A protein and the small-molecule ligand that binds it are described below.
Small molecule (SMILES): Nc1ncnc2c1ncn2[C@@H]1O[C@H]([C@@H]2O[C@@H]3[C@H](O[P](=O)(O)O2)[C@@H](CO[P](=O)(O)O[C@H]2[C@@H](O)[C@H](n4cnc5c(N)ncnc54)O[C@@H]2COP(=O)=O)O[C@H]3n2ccc(=O)[nH]c2=O)[C@@H](O[P](=O)(O)OC[C@H]2O[C@@H](n3ccc(=O)[nH]c3=O)[C@H](O)[C@@H]2O)[C@H]1O

Binding-site contacts:
Ligand atom C3' contacts residue GLU140 of chain 6.F at 3.8 Å.
Ligand atom C4' contacts residue GLU140 of chain 6.F at 3.4 Å.
Ligand atom N9 contacts residue TRP47 of chain 6.F at 3.3 Å.
Ligand atom C5' contacts residue ARG90 of chain 6.F at 4.3 Å.
Ligand atom C8 contacts residue LYS143 of chain 6.F at 2.7 Å.
Ligand atom C5 contacts residue TRP47 of chain 6.F at 3.8 Å (hydrophobic).
Ligand atom C2 contacts residue TRP47 of chain 6.F at 3.4 Å (hydrophobic).
Ligand atom O2' contacts residue GLU140 of chain 6.F at 2.3 Å (salt-bridge).
Ligand atom N3 contacts residue TRP47 of chain 6.F at 3.4 Å.
Ligand atom C1' contacts residue GLU140 of chain 6.F at 2.7 Å.
Ligand atom O4' contacts residue LYS143 of chain 6.F at 4.4 Å.
Ligand atom N7 contacts residue TRP47 of chain 6.F at 3.6 Å.
Ligand atom O4' contacts residue GLU140 of chain 6.F at 3.0 Å (salt-bridge).
Ligand atom N7 contacts residue LYS143 of chain 6.F at 3.8 Å.
Ligand atom C8 contacts residue TRP47 of chain 6.F at 3.6 Å (hydrophobic).
Ligand atom O3' contacts residue GLU140 of chain 6.F at 4.4 Å.
Ligand atom O4' contacts residue TRP47 of chain 6.F at 3.4 Å.
Ligand atom N1 contacts residue TRP47 of chain 6.F at 3.7 Å.
Ligand atom C1' contacts residue TRP47 of chain 6.F at 3.7 Å (hydrophobic).
Ligand atom C4 contacts residue TRP47 of chain 6.F at 3.3 Å (hydrophobic).
Ligand atom C6 contacts residue TRP47 of chain 6.F at 3.7 Å (hydrophobic).
Ligand atom O4' contacts residue LYS143 of chain 6.F at 4.2 Å.
Ligand atom N9 contacts residue LYS143 of chain 6.F at 3.2 Å (salt-bridge).
Ligand atom C1' contacts residue LYS143 of chain 6.F at 3.2 Å.
Ligand atom O2' contacts residue LYS143 of chain 6.F at 3.8 Å.
Ligand atom N6 contacts residue TRP47 of chain 6.F at 4.2 Å.
Ligand atom C2' contacts residue LYS143 of chain 6.F at 3.7 Å.
Ligand atom N9 contacts residue GLU140 of chain 6.F at 4.1 Å.
Ligand atom C2' contacts residue GLU140 of chain 6.F at 3.0 Å.

Sequence of chain 6.F:
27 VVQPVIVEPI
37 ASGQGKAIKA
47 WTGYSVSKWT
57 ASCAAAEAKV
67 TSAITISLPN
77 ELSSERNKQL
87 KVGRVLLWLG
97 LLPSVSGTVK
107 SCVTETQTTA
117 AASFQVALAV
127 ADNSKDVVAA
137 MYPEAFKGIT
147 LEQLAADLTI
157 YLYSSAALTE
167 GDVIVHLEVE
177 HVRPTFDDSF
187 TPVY